This small molecule binds to this protein.
Small molecule (SMILES): O=C(O)C(O)O

Binding-site contacts:
Ligand atom O01 contacts residue TRP93 of chain 1.A at 2.9 Å (h-bond).
Ligand atom O06 contacts residue MG1 of chain 1.F at 4.1 Å.
Ligand atom C04 contacts residue THR347 of chain 1.A at 4.1 Å.
Ligand atom O05 contacts residue 54I1 of chain 1.H at 3.7 Å.
Ligand atom O05 contacts residue ARG228 of chain 1.A at 2.9 Å (salt-bridge).
Ligand atom C04 contacts residue ASP153 of chain 1.A at 3.5 Å.
Ligand atom O03 contacts residue TYR89 of chain 1.A at 3.6 Å.
Ligand atom O05 contacts residue ASP153 of chain 1.A at 3.0 Å (salt-bridge).
Ligand atom C02 contacts residue 54I1 of chain 1.H at 4.0 Å.
Ligand atom O06 contacts residue 54I1 of chain 1.H at 3.1 Å (h-bond).
Ligand atom C04 contacts residue HIS180 of chain 1.A at 4.2 Å.
Ligand atom O01 contacts residue ASP153 of chain 1.A at 2.9 Å (salt-bridge).
Ligand atom O03 contacts residue LEU348 of chain 1.A at 4.1 Å.
Ligand atom O01 contacts residue MG1 of chain 1.F at 2.1 Å.
Ligand atom C02 contacts residue TYR89 of chain 1.A at 3.5 Å (hydrophobic).
Ligand atom C02 contacts residue GLY92 of chain 1.A at 4.0 Å.
Ligand atom O03 contacts residue MG1 of chain 1.F at 4.0 Å.
Ligand atom O05 contacts residue TYR89 of chain 1.A at 3.7 Å.
Ligand atom O01 contacts residue ASP108 of chain 1.A at 3.9 Å.
Ligand atom C02 contacts residue ASP153 of chain 1.A at 3.4 Å.
Ligand atom O06 contacts residue TRP283 of chain 1.A at 3.7 Å.
Ligand atom C04 contacts residue TYR89 of chain 1.A at 3.0 Å (hydrophobic).
Ligand atom O03 contacts residue SER91 of chain 1.A at 2.6 Å (h-bond).
Ligand atom C02 contacts residue TRP93 of chain 1.A at 3.9 Å (hydrophobic).
Ligand atom O06 contacts residue THR347 of chain 1.A at 3.4 Å.
Ligand atom O01 contacts residue GLY92 of chain 1.A at 3.3 Å (h-bond).
Ligand atom O03 contacts residue THR347 of chain 1.A at 3.4 Å.
Ligand atom C04 contacts residue ARG228 of chain 1.A at 3.7 Å.
Ligand atom O03 contacts residue TRP93 of chain 1.A at 3.8 Å.
Ligand atom C04 contacts residue TRP283 of chain 1.A at 4.0 Å (hydrophobic).
Ligand atom C04 contacts residue 54I1 of chain 1.H at 3.8 Å.
Ligand atom O06 contacts residue ASN313 of chain 1.A at 3.9 Å.
Ligand atom C02 contacts residue MG1 of chain 1.F at 2.8 Å.
Ligand atom O05 contacts residue MG1 of chain 1.F at 2.0 Å.
Ligand atom O06 contacts residue ARG228 of chain 1.A at 3.5 Å (salt-bridge).
Ligand atom O06 contacts residue TYR89 of chain 1.A at 3.8 Å.
Ligand atom C04 contacts residue MG1 of chain 1.F at 2.9 Å.
Ligand atom C02 contacts residue SER91 of chain 1.A at 3.4 Å.
Ligand atom O01 contacts residue SER91 of chain 1.A at 3.4 Å (h-bond).
Ligand atom O05 contacts residue HIS180 of chain 1.A at 3.6 Å.

Sequence of chain 1.A:
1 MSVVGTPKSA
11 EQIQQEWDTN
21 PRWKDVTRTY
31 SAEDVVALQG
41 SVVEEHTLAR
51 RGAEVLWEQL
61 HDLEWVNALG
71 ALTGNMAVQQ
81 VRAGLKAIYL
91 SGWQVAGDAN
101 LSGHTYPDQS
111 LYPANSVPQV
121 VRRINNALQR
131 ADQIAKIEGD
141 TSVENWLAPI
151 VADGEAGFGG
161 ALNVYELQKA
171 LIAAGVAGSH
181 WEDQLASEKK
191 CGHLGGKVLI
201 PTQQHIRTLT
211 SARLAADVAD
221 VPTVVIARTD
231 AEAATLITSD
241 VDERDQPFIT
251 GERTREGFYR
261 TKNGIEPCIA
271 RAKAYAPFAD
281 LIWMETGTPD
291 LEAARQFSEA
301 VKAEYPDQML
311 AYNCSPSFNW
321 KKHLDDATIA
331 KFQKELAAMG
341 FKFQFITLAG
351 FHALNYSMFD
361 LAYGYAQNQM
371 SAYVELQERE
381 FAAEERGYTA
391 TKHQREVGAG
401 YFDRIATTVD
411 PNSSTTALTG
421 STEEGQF